Sequence of chain 1.A:
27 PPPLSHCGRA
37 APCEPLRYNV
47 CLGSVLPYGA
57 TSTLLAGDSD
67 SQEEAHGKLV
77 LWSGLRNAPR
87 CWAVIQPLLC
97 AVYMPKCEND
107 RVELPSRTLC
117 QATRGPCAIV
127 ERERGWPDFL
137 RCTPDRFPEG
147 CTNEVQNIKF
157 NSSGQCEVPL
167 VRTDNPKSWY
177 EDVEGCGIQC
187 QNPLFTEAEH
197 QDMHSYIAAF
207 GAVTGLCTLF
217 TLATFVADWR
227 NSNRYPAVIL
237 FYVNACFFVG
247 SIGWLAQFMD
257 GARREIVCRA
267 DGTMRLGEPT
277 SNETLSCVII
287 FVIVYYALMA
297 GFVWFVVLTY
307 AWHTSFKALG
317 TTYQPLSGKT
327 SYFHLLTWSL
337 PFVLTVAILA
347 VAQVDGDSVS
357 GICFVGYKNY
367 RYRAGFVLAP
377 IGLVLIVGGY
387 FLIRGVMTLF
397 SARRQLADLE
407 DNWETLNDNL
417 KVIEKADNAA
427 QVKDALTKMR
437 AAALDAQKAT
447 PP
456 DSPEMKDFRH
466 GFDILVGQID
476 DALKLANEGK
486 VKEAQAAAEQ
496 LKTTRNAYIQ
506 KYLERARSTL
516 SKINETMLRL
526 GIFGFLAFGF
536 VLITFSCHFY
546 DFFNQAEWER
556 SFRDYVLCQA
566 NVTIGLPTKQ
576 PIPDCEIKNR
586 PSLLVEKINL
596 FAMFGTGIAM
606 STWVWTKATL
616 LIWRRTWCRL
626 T

The protein below binds the small molecule below.
Small molecule (SMILES): CC(C)CCC[C@@H](C)[C@H]1CC[C@H]2[C@@H]3CC=C4C[C@@H](O)CC[C@]4(C)[C@H]3CC[C@]12C

Binding-site contacts:
Ligand atom C7 contacts residue TRP78 of chain 1.A at 3.5 Å (hydrophobic).
Ligand atom C23 contacts residue ALA565 of chain 1.A at 4.0 Å (hydrophobic).
Ligand atom C15 contacts residue VAL126 of chain 1.A at 4.2 Å (hydrophobic).
Ligand atom O1 contacts residue LYS74 of chain 1.A at 3.8 Å.
Ligand atom C24 contacts residue LEU562 of chain 1.A at 3.9 Å (hydrophobic).
Ligand atom C2 contacts residue LYS74 of chain 1.A at 3.5 Å.
Ligand atom C3 contacts residue LYS74 of chain 1.A at 4.2 Å.
Ligand atom C2 contacts residue TRP78 of chain 1.A at 3.9 Å (hydrophobic).
Ligand atom C27 contacts residue ASN83 of chain 1.A at 3.0 Å.
Ligand atom C5 contacts residue TRP78 of chain 1.A at 3.9 Å (hydrophobic).
Ligand atom C3 contacts residue TRP78 of chain 1.A at 3.9 Å (hydrophobic).
Ligand atom C21 contacts residue ILE569 of chain 1.A at 3.5 Å (hydrophobic).
Ligand atom C4 contacts residue PRO133 of chain 1.A at 4.2 Å (hydrophobic).
Ligand atom C26 contacts residue ILE125 of chain 1.A at 3.7 Å (hydrophobic).
Ligand atom C2 contacts residue ASP64 of chain 1.A at 4.2 Å.
Ligand atom C25 contacts residue ILE125 of chain 1.A at 4.1 Å (hydrophobic).
Ligand atom C1 contacts residue LEU77 of chain 1.A at 3.7 Å (hydrophobic).
Ligand atom C11 contacts residue LEU77 of chain 1.A at 3.5 Å (hydrophobic).
Ligand atom C17 contacts residue LEU81 of chain 1.A at 3.9 Å (hydrophobic).
Ligand atom C2 contacts residue LEU77 of chain 1.A at 3.8 Å (hydrophobic).
Ligand atom C27 contacts residue ALA565 of chain 1.A at 3.6 Å (hydrophobic).
Ligand atom C24 contacts residue ILE125 of chain 1.A at 3.4 Å (hydrophobic).
Ligand atom C21 contacts residue GLY80 of chain 1.A at 3.9 Å.
Ligand atom C3 contacts residue ASP64 of chain 1.A at 3.6 Å.
Ligand atom C12 contacts residue LEU77 of chain 1.A at 3.3 Å (hydrophobic).
Ligand atom C7 contacts residue VAL126 of chain 1.A at 3.9 Å (hydrophobic).
Ligand atom C19 contacts residue ARG130 of chain 1.A at 3.5 Å.
Ligand atom O1 contacts residue ASP64 of chain 1.A at 2.9 Å (salt-bridge).
Ligand atom C6 contacts residue TRP78 of chain 1.A at 3.6 Å (hydrophobic).
Ligand atom C22 contacts residue LEU81 of chain 1.A at 4.1 Å (hydrophobic).
Ligand atom C1 contacts residue TRP78 of chain 1.A at 3.7 Å (hydrophobic).
Ligand atom C12 contacts residue LEU81 of chain 1.A at 4.0 Å (hydrophobic).
Ligand atom C18 contacts residue ARG130 of chain 1.A at 3.9 Å.
Ligand atom C26 contacts residue VAL179 of chain 1.A at 3.3 Å (hydrophobic).
Ligand atom C25 contacts residue ALA565 of chain 1.A at 3.6 Å (hydrophobic).
Ligand atom C12 contacts residue ILE569 of chain 1.A at 3.6 Å (hydrophobic).
Ligand atom C11 contacts residue ILE569 of chain 1.A at 3.9 Å (hydrophobic).
Ligand atom C16 contacts residue GLU129 of chain 1.A at 4.2 Å.
Ligand atom C18 contacts residue ILE569 of chain 1.A at 4.0 Å (hydrophobic).
Ligand atom C27 contacts residue GLY80 of chain 1.A at 4.0 Å.